Sequence of chain 1.A:
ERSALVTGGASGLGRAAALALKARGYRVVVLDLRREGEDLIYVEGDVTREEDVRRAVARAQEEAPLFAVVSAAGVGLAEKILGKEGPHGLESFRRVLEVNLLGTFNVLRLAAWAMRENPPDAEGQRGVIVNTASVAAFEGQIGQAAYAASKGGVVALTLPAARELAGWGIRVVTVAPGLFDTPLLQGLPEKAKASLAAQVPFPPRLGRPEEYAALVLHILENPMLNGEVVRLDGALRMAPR

Binding-site contacts:
Ligand atom N3 contacts residue ASP33 of chain 1.A at 3.6 Å.
Ligand atom C1' contacts residue ASP33 of chain 1.A at 3.5 Å.
Ligand atom N1 contacts residue ASP47 of chain 1.A at 3.3 Å.
Ligand atom N1 contacts residue VAL48 of chain 1.A at 2.9 Å (h-bond).
Ligand atom O4' contacts residue GLY75 of chain 1.A at 3.5 Å (h-bond).
Ligand atom C6 contacts residue ASP47 of chain 1.A at 3.7 Å.
Ligand atom C3' contacts residue SER12 of chain 1.A at 3.5 Å.
Ligand atom C8 contacts residue GLY75 of chain 1.A at 3.5 Å.
Ligand atom O3' contacts residue ASP33 of chain 1.A at 2.7 Å (salt-bridge).
Ligand atom N6 contacts residue VAL48 of chain 1.A at 3.8 Å.
Ligand atom C4' contacts residue ASP33 of chain 1.A at 3.7 Å.
Ligand atom N6 contacts residue ASP47 of chain 1.A at 2.8 Å (salt-bridge).
Ligand atom N7 contacts residue VAL76 of chain 1.A at 3.8 Å.
Ligand atom N7 contacts residue VAL100 of chain 1.A at 3.8 Å.
Ligand atom C6 contacts residue LEU34 of chain 1.A at 3.8 Å (hydrophobic).
Ligand atom O4' contacts residue GLY9 of chain 1.A at 3.7 Å.
Ligand atom O2' contacts residue ARG35 of chain 1.A at 2.8 Å (salt-bridge).
Ligand atom C2 contacts residue LEU34 of chain 1.A at 3.8 Å (hydrophobic).
Ligand atom C4' contacts residue GLY9 of chain 1.A at 3.6 Å.
Ligand atom O5' contacts residue ALA74 of chain 1.A at 3.7 Å.
Ligand atom O3' contacts residue SER12 of chain 1.A at 2.9 Å (h-bond).
Ligand atom N3 contacts residue LEU34 of chain 1.A at 3.6 Å (h-bond).
Ligand atom C5 contacts residue LEU34 of chain 1.A at 3.6 Å (hydrophobic).
Ligand atom C2 contacts residue GLY46 of chain 1.A at 3.4 Å.
Ligand atom C3' contacts residue ASP33 of chain 1.A at 3.6 Å.
Ligand atom N3 contacts residue ALA74 of chain 1.A at 3.7 Å.
Ligand atom N7 contacts residue LEU34 of chain 1.A at 3.7 Å.
Ligand atom C2' contacts residue ASP33 of chain 1.A at 3.5 Å.
Ligand atom O5' contacts residue ALA73 of chain 1.A at 2.8 Å (h-bond).
Ligand atom N1 contacts residue GLY46 of chain 1.A at 3.6 Å.
Ligand atom C4 contacts residue LEU34 of chain 1.A at 3.8 Å (hydrophobic).
Ligand atom C6 contacts residue VAL48 of chain 1.A at 3.8 Å (hydrophobic).
Ligand atom O2' contacts residue ASP33 of chain 1.A at 2.6 Å (salt-bridge).
Ligand atom N1 contacts residue LEU34 of chain 1.A at 3.8 Å.
Ligand atom O4' contacts residue ALA74 of chain 1.A at 3.6 Å.
Ligand atom C2 contacts residue VAL48 of chain 1.A at 3.7 Å (hydrophobic).
Ligand atom O3' contacts residue GLY9 of chain 1.A at 3.7 Å.
Ligand atom O3' contacts residue ALA11 of chain 1.A at 3.7 Å.
Ligand atom O5' contacts residue GLY75 of chain 1.A at 3.3 Å (h-bond).
Ligand atom C4 contacts residue ALA74 of chain 1.A at 3.8 Å (hydrophobic).

A protein and the small-molecule ligand that binds it are described below.
Small molecule (SMILES): Nc1ncnc2c1ncn2[C@@H]1O[C@H](CO)[C@@H](O)[C@H]1O